Binding-site contacts:
Ligand atom C3 contacts residue GLN334 of chain 1.B at 3.7 Å.
Ligand atom O2 contacts residue TYR332 of chain 1.B at 3.9 Å.
Ligand atom C1 contacts residue LEU336 of chain 1.B at 3.7 Å (hydrophobic).
Ligand atom O2 contacts residue GLN334 of chain 1.B at 3.6 Å (h-bond).
Ligand atom C1 contacts residue HIS39 of chain 1.B at 4.0 Å.
Ligand atom C6 contacts residue MET81 of chain 1.B at 3.5 Å (hydrophobic).
Ligand atom O6 contacts residue ASN70 of chain 1.B at 2.6 Å (h-bond).
Ligand atom C2 contacts residue TYR332 of chain 1.B at 3.7 Å (hydrophobic).
Ligand atom C5 contacts residue ARG154 of chain 1.B at 3.9 Å.
Ligand atom C3 contacts residue LYS300 of chain 1.B at 3.8 Å.
Ligand atom C6 contacts residue PHE72 of chain 1.B at 3.6 Å (hydrophobic).
Ligand atom O6 contacts residue PHE83 of chain 1.B at 3.6 Å.
Ligand atom O5 contacts residue HIS39 of chain 1.B at 3.2 Å.
Ligand atom O5 contacts residue ARG154 of chain 1.B at 3.1 Å (salt-bridge).
Ligand atom C6 contacts residue HIS39 of chain 1.B at 3.6 Å.
Ligand atom O4 contacts residue C8E1 of chain 1.IA at 3.5 Å.
Ligand atom O6 contacts residue HIS39 of chain 1.B at 2.7 Å (h-bond).
Ligand atom O6 contacts residue PHE72 of chain 1.B at 3.6 Å.
Ligand atom O3 contacts residue LYS300 of chain 1.B at 3.0 Å (salt-bridge).
Ligand atom O3 contacts residue GLU290 of chain 1.B at 3.7 Å.
Ligand atom O6 contacts residue ASN112 of chain 1.B at 3.9 Å.
Ligand atom C6 contacts residue ASN70 of chain 1.B at 3.7 Å.
Ligand atom O6 contacts residue ILE126 of chain 1.B at 3.8 Å.
Ligand atom O6 contacts residue C8E1 of chain 1.IA at 3.9 Å.
Ligand atom C6 contacts residue PHE83 of chain 1.B at 3.6 Å (hydrophobic).
Ligand atom O5 contacts residue ASN70 of chain 1.B at 3.5 Å (h-bond).
Ligand atom O2 contacts residue LYS300 of chain 1.B at 3.2 Å (salt-bridge).
Ligand atom O6 contacts residue LEU108 of chain 1.B at 3.8 Å.
Ligand atom O3 contacts residue GLN334 of chain 1.B at 2.8 Å (h-bond).
Ligand atom O2 contacts residue GLU290 of chain 1.B at 2.8 Å (salt-bridge).
Ligand atom O6 contacts residue GLU128 of chain 1.B at 2.6 Å (salt-bridge).
Ligand atom C2 contacts residue GLU290 of chain 1.B at 3.5 Å.
Ligand atom C2 contacts residue GLN334 of chain 1.B at 3.2 Å.
Ligand atom O6 contacts residue MET81 of chain 1.B at 3.6 Å.
Ligand atom C6 contacts residue ARG154 of chain 1.B at 3.7 Å.
Ligand atom O6 contacts residue ARG154 of chain 1.B at 2.9 Å (salt-bridge).
Ligand atom C4 contacts residue GLN334 of chain 1.B at 3.9 Å.
Ligand atom C6 contacts residue ASN112 of chain 1.B at 3.6 Å.
Ligand atom O3 contacts residue TYR169 of chain 1.B at 4.0 Å.
Ligand atom C6 contacts residue GLU128 of chain 1.B at 3.3 Å.

Sequence of chain 1.B:
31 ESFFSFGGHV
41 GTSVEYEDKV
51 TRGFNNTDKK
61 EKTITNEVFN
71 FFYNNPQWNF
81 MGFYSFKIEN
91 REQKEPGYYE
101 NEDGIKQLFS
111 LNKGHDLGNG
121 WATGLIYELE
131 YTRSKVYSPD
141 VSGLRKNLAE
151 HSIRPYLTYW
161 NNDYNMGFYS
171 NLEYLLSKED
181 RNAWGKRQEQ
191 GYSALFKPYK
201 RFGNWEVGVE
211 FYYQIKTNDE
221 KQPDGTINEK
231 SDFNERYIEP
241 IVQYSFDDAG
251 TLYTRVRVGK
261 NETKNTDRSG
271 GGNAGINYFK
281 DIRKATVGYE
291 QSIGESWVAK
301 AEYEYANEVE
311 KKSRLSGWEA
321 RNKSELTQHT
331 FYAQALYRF

This protein binds this small molecule.
Small molecule (SMILES): OC[C@H]1O[C@@H]2O[C@H]3[C@H](O)[C@@H](O)[C@@H](O[C@H]4[C@H](O)[C@@H](O)[C@@H](O[C@H]5[C@H](O)[C@@H](O)[C@@H](O[C@H]6[C@H](O)[C@@H](O)[C@@H](O[C@H]7[C@H](O)[C@@H](O)[C@@H](O[C@H]1[C@H](O)[C@H]2O)O[C@@H]7CO)O[C@@H]6CO)O[C@@H]5CO)O[C@@H]4CO)O[C@@H]3CO